Sequence of chain 1.A:
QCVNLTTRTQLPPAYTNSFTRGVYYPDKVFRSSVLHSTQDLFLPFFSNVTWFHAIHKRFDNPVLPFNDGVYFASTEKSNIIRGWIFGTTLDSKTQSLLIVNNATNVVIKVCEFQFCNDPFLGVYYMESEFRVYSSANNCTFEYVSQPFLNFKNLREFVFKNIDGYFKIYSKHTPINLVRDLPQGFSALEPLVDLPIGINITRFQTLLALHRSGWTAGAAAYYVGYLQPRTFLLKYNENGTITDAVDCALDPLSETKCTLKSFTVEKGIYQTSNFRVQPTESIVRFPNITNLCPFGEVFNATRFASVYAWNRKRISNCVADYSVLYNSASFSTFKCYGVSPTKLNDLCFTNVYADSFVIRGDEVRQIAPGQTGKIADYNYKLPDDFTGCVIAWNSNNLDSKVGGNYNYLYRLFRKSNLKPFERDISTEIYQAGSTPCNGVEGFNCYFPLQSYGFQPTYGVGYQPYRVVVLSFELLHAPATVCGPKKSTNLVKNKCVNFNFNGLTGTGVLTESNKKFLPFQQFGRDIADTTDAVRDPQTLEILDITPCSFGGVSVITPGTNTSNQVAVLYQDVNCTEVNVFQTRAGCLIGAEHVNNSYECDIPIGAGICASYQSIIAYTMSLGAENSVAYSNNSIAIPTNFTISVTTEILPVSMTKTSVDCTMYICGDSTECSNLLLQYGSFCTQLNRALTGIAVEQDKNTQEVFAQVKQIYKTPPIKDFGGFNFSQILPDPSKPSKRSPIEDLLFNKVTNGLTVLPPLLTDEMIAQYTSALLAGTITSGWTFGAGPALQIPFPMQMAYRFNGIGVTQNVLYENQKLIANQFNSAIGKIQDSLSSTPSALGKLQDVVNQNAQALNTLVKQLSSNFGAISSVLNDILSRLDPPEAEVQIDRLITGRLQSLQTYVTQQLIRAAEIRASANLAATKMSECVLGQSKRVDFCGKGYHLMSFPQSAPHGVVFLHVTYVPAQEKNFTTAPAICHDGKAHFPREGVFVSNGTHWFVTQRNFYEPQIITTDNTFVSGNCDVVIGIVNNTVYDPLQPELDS

The small molecule below binds the protein below.
Small molecule (SMILES): CC(=O)N[C@H]1[C@H](O[C@H]2[C@H](O)[C@@H](NC(C)=O)CO[C@@H]2CO)O[C@H](CO)[C@@H](O)[C@@H]1O

Binding-site contacts:
Ligand atom C2 contacts residue ASN801 of chain 1.A at 2.5 Å.
Ligand atom C1 contacts residue ASN801 of chain 1.A at 1.4 Å.
Ligand atom C4 contacts residue ASN801 of chain 1.A at 4.2 Å.
Ligand atom C6 contacts residue SER803 of chain 1.A at 3.6 Å.
Ligand atom C1 contacts residue SER803 of chain 1.A at 3.7 Å.
Ligand atom C8 contacts residue GLN804 of chain 1.A at 4.1 Å.
Ligand atom O6 contacts residue GLN804 of chain 1.A at 4.2 Å.
Ligand atom C5 contacts residue SER803 of chain 1.A at 3.3 Å.
Ligand atom O7 contacts residue ASN801 of chain 1.A at 3.9 Å.
Ligand atom C7 contacts residue ASN801 of chain 1.A at 3.6 Å.
Ligand atom O5 contacts residue SER803 of chain 1.A at 3.4 Å (h-bond).
Ligand atom O5 contacts residue ASN801 of chain 1.A at 2.3 Å (h-bond).
Ligand atom C5 contacts residue ASN801 of chain 1.A at 3.6 Å.
Ligand atom C5 contacts residue GLN804 of chain 1.A at 4.3 Å.
Ligand atom N2 contacts residue ASN801 of chain 1.A at 3.0 Å (h-bond).
Ligand atom C6 contacts residue GLN804 of chain 1.A at 3.4 Å.
Ligand atom C3 contacts residue ASN801 of chain 1.A at 3.8 Å.